Sequence of chain 2.A:
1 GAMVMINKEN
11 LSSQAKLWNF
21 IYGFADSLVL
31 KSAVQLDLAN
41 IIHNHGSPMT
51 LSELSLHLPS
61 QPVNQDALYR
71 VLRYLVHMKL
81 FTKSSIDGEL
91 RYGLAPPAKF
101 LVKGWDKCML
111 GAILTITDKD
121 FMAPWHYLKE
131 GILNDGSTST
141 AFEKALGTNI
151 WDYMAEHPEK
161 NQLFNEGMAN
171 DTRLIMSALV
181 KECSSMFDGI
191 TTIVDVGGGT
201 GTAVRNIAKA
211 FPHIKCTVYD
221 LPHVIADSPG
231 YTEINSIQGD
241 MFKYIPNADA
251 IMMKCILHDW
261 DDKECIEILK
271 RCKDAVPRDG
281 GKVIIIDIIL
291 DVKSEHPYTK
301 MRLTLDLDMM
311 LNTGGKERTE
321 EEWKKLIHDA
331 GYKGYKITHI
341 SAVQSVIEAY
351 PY

A protein and the small-molecule ligand that binds it are described below.
Small molecule (SMILES): Oc1ccc(C[C@@H]2NCCc3cc(O)c(O)cc32)cc1O

Binding-site contacts:
Ligand atom CAH contacts residue MET309 of chain 2.A at 3.6 Å (hydrophobic).
Ligand atom OAC contacts residue ASP259 of chain 2.A at 2.6 Å (salt-bridge).
Ligand atom OAB contacts residue ALA112 of chain 2.A at 3.6 Å.
Ligand atom CAK contacts residue ILE150 of chain 2.A at 3.7 Å (hydrophobic).
Ligand atom OAD contacts residue HIS258 of chain 2.A at 3.1 Å (h-bond).
Ligand atom CAN contacts residue TYR22 of chain 1.A at 3.6 Å (hydrophobic).
Ligand atom OAB contacts residue MET168 of chain 2.A at 3.5 Å.
Ligand atom CAK contacts residue ASP308 of chain 2.A at 3.8 Å.
Ligand atom OAD contacts residue CYS255 of chain 2.A at 3.4 Å.
Ligand atom CAJ contacts residue ASN312 of chain 2.A at 3.6 Å.
Ligand atom OAA contacts residue ASP171 of chain 2.A at 2.7 Å (salt-bridge).
Ligand atom OAA contacts residue ALA112 of chain 2.A at 3.4 Å.
Ligand atom OAB contacts residue GLY167 of chain 2.A at 3.0 Å (h-bond).
Ligand atom CAL contacts residue ASP308 of chain 2.A at 3.4 Å.
Ligand atom CAL contacts residue TYR22 of chain 1.A at 3.2 Å (hydrophobic).
Ligand atom OAC contacts residue HIS258 of chain 2.A at 3.0 Å (h-bond).
Ligand atom CAF contacts residue ASP171 of chain 2.A at 3.4 Å.
Ligand atom CAI contacts residue MET168 of chain 2.A at 3.5 Å (hydrophobic).
Ligand atom CAO contacts residue ASP171 of chain 2.A at 3.4 Å.
Ligand atom CAQ contacts residue HIS258 of chain 2.A at 3.6 Å.
Ligand atom OAD contacts residue MET168 of chain 2.A at 3.5 Å (h-bond).
Ligand atom CAP contacts residue MET168 of chain 2.A at 3.3 Å (hydrophobic).
Ligand atom OAC contacts residue CYS255 of chain 2.A at 3.2 Å (h-bond).
Ligand atom CAK contacts residue PHE164 of chain 2.A at 3.8 Å (hydrophobic).
Ligand atom CAS contacts residue MET309 of chain 2.A at 3.7 Å (hydrophobic).
Ligand atom OAA contacts residue GLY167 of chain 2.A at 3.7 Å.
Ligand atom NAM contacts residue ASN312 of chain 2.A at 3.7 Å.
Ligand atom CAR contacts residue MET168 of chain 2.A at 3.6 Å (hydrophobic).
Ligand atom CAU contacts residue ASP308 of chain 2.A at 3.6 Å.
Ligand atom CAH contacts residue ASP259 of chain 2.A at 3.6 Å.
Ligand atom CAG contacts residue MET168 of chain 2.A at 3.3 Å (hydrophobic).
Ligand atom CAE contacts residue TYR22 of chain 1.A at 3.6 Å (hydrophobic).
Ligand atom CAJ contacts residue ASP308 of chain 2.A at 3.5 Å.
Ligand atom CAS contacts residue PHE164 of chain 2.A at 3.6 Å (hydrophobic).
Ligand atom OAA contacts residue TRP18 of chain 1.A at 3.5 Å.
Ligand atom OAC contacts residue SAH1 of chain 2.B at 3.4 Å (h-bond).
Ligand atom CAG contacts residue ILE116 of chain 2.A at 3.5 Å (hydrophobic).
Ligand atom NAM contacts residue ASP308 of chain 2.A at 2.7 Å (salt-bridge).
Ligand atom CAR contacts residue HIS258 of chain 2.A at 3.6 Å.
Ligand atom CAQ contacts residue ASP259 of chain 2.A at 3.5 Å.

Sequence of chain 1.A:
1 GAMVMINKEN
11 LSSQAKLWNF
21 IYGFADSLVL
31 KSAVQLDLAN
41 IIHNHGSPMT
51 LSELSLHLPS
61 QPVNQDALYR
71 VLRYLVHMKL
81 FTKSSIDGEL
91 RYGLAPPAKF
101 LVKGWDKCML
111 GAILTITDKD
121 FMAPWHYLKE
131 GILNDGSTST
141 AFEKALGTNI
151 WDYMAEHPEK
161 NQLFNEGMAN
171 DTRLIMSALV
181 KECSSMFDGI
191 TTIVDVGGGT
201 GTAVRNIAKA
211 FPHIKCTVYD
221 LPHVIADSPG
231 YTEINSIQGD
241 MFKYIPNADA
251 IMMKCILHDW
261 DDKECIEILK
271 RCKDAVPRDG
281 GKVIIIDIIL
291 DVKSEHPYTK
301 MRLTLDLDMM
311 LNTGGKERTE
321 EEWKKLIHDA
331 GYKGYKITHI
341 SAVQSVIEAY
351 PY